A protein and the small-molecule ligand that binds it are described below.
Small molecule (SMILES): CCc1ccc2ccccc2c1CNC(=O)c1c(OC)cc(O)c2c1OC1=CC(O)=C(C(C)=O)C(=O)[C@]12C

Binding-site contacts:
Ligand atom C34 contacts residue MET170 of chain 1.A at 3.8 Å (hydrophobic).
Ligand atom O7 contacts residue GLY90 of chain 1.A at 3.6 Å.
Ligand atom C25 contacts residue CYS91 of chain 1.A at 3.5 Å (hydrophobic).
Ligand atom C11 contacts residue ILE147 of chain 1.A at 3.7 Å (hydrophobic).
Ligand atom O14 contacts residue GLY90 of chain 1.A at 3.2 Å.
Ligand atom C34 contacts residue MET140 of chain 1.A at 3.9 Å (hydrophobic).
Ligand atom C32 contacts residue CYS91 of chain 1.A at 3.8 Å (hydrophobic).
Ligand atom C38 contacts residue SER95 of chain 1.A at 3.5 Å.
Ligand atom C25 contacts residue LEU159 of chain 1.A at 3.5 Å (hydrophobic).
Ligand atom C38 contacts residue ILE132 of chain 1.A at 3.8 Å (hydrophobic).
Ligand atom C2 contacts residue PHE93 of chain 1.A at 3.8 Å (hydrophobic).
Ligand atom O16 contacts residue ILE147 of chain 1.A at 3.9 Å.
Ligand atom C19 contacts residue SER148 of chain 1.A at 3.2 Å.
Ligand atom C30 contacts residue LEU136 of chain 1.A at 3.9 Å (hydrophobic).
Ligand atom O20 contacts residue ARG94 of chain 1.A at 3.4 Å.
Ligand atom C37 contacts residue ARG94 of chain 1.A at 3.9 Å.
Ligand atom C25 contacts residue ILE87 of chain 1.A at 3.9 Å (hydrophobic).
Ligand atom O22 contacts residue PHE93 of chain 1.A at 3.2 Å.
Ligand atom C28 contacts residue CYS91 of chain 1.A at 3.9 Å (hydrophobic).
Ligand atom C1 contacts residue GLY90 of chain 1.A at 3.9 Å.
Ligand atom C35 contacts residue MET140 of chain 1.A at 3.7 Å (hydrophobic).
Ligand atom O20 contacts residue ILE147 of chain 1.A at 3.8 Å.
Ligand atom C10 contacts residue ILE147 of chain 1.A at 3.7 Å (hydrophobic).
Ligand atom C6 contacts residue GLY90 of chain 1.A at 3.4 Å.
Ligand atom C37 contacts residue CYS91 of chain 1.A at 3.2 Å (hydrophobic).
Ligand atom O7 contacts residue ARG94 of chain 1.A at 3.7 Å.
Ligand atom C27 contacts residue CYS91 of chain 1.A at 3.8 Å (hydrophobic).
Ligand atom C8 contacts residue GLY90 of chain 1.A at 3.8 Å.
Ligand atom N18 contacts residue CYS91 of chain 1.A at 3.5 Å (h-bond).
Ligand atom C30 contacts residue LYS173 of chain 1.A at 3.9 Å.
Ligand atom C32 contacts residue LEU136 of chain 1.A at 3.6 Å (hydrophobic).
Ligand atom C38 contacts residue ARG94 of chain 1.A at 3.6 Å.
Ligand atom C33 contacts residue LYS173 of chain 1.A at 3.5 Å.
Ligand atom C37 contacts residue SER95 of chain 1.A at 3.1 Å.
Ligand atom C31 contacts residue LEU136 of chain 1.A at 3.6 Å (hydrophobic).
Ligand atom C3 contacts residue GLY90 of chain 1.A at 3.7 Å.
Ligand atom C17 contacts residue ILE147 of chain 1.A at 3.8 Å (hydrophobic).
Ligand atom C4 contacts residue GLY90 of chain 1.A at 3.6 Å.
Ligand atom O16 contacts residue CYS91 of chain 1.A at 3.5 Å (h-bond).
Ligand atom C19 contacts residue ILE68 of chain 1.A at 3.4 Å (hydrophobic).

Sequence of chain 1.A:
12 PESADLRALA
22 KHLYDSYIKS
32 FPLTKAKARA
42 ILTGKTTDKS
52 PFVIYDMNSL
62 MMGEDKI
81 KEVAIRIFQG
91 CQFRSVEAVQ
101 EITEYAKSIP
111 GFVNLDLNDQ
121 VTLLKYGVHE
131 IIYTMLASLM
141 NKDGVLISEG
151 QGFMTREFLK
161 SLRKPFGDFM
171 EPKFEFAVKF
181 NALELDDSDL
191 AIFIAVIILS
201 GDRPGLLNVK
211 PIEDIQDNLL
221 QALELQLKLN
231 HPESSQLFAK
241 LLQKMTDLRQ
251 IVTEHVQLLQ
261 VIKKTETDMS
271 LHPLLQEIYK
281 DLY